The small molecule below binds the protein below.
Small molecule (SMILES): CC(=O)N[C@@H]1[C@@H](O)[C@H](O)[C@@H](CO)O[C@H]1O

Sequence of chain 1.E:
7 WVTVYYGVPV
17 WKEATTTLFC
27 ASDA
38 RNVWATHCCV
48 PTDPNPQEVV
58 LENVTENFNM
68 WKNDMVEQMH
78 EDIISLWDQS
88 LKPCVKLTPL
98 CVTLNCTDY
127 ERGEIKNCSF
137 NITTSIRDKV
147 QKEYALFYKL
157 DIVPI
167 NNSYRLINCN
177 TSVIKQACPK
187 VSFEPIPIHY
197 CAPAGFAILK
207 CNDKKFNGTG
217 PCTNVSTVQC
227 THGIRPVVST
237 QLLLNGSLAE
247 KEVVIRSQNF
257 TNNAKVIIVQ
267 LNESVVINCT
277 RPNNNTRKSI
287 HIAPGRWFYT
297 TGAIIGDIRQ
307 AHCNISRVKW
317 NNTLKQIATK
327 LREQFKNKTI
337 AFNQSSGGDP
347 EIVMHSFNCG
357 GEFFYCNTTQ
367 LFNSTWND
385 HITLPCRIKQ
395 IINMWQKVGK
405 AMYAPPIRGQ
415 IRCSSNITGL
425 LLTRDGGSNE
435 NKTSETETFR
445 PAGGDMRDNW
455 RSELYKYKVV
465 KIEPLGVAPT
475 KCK

Binding-site contacts:
Ligand atom O7 contacts residue ASN168 of chain 1.E at 3.8 Å.
Ligand atom C7 contacts residue CYS103 of chain 1.E at 4.2 Å (hydrophobic).
Ligand atom C1 contacts residue ASN102 of chain 1.E at 1.5 Å.
Ligand atom C8 contacts residue ASN168 of chain 1.E at 3.4 Å.
Ligand atom C8 contacts residue CYS103 of chain 1.E at 3.0 Å (hydrophobic).
Ligand atom O7 contacts residue ASN102 of chain 1.E at 3.2 Å (h-bond).
Ligand atom C4 contacts residue ASN102 of chain 1.E at 4.4 Å.
Ligand atom O7 contacts residue CYS103 of chain 1.E at 4.4 Å.
Ligand atom C7 contacts residue ASN102 of chain 1.E at 3.1 Å.
Ligand atom C8 contacts residue ASN102 of chain 1.E at 3.5 Å.
Ligand atom N2 contacts residue ASN102 of chain 1.E at 2.9 Å (h-bond).
Ligand atom C2 contacts residue ASN102 of chain 1.E at 2.6 Å.
Ligand atom C8 contacts residue THR104 of chain 1.E at 3.7 Å.
Ligand atom C5 contacts residue ASN102 of chain 1.E at 3.8 Å.
Ligand atom C7 contacts residue ASN168 of chain 1.E at 4.0 Å.
Ligand atom O5 contacts residue ASN102 of chain 1.E at 2.5 Å (h-bond).
Ligand atom C3 contacts residue ASN102 of chain 1.E at 3.9 Å.